A protein and the small-molecule ligand that binds it are described below.
Small molecule (SMILES): CC(=O)N[C@@H]1[C@@H](O)[C@H](O)[C@@H](CO)O[C@H]1O

Sequence of chain 1.F:
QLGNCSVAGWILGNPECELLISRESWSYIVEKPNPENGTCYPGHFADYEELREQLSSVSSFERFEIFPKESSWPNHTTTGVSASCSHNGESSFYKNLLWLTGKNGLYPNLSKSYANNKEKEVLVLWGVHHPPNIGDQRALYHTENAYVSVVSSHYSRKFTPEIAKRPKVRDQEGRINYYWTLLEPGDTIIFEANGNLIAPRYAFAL

Binding-site contacts:
Ligand atom O5 contacts residue ASN86 of chain 1.F at 2.6 Å (h-bond).
Ligand atom C5 contacts residue ASN86 of chain 1.F at 3.1 Å.
Ligand atom C6 contacts residue PRO85 of chain 1.F at 3.5 Å (hydrophobic).
Ligand atom C1 contacts residue ASN86 of chain 1.F at 1.7 Å.
Ligand atom O5 contacts residue PRO85 of chain 1.F at 4.2 Å.
Ligand atom C4 contacts residue PRO85 of chain 1.F at 4.4 Å (hydrophobic).
Ligand atom O4 contacts residue PRO85 of chain 1.F at 4.3 Å.
Ligand atom N2 contacts residue ASN86 of chain 1.F at 2.9 Å (h-bond).
Ligand atom C4 contacts residue ASN86 of chain 1.F at 3.8 Å.
Ligand atom C3 contacts residue ASN86 of chain 1.F at 3.2 Å.
Ligand atom C2 contacts residue ASN86 of chain 1.F at 2.6 Å.
Ligand atom C5 contacts residue PRO85 of chain 1.F at 3.4 Å (hydrophobic).
Ligand atom C6 contacts residue ASN86 of chain 1.F at 4.0 Å.
Ligand atom O6 contacts residue PRO85 of chain 1.F at 3.5 Å.
Ligand atom C7 contacts residue ASN86 of chain 1.F at 4.1 Å.